Binding-site contacts:
Ligand atom C1 contacts residue THR145 of chain 6.F at 3.4 Å.
Ligand atom N2 contacts residue LEU147 of chain 6.F at 3.6 Å.
Ligand atom O5 contacts residue THR145 of chain 6.F at 4.0 Å.
Ligand atom O7 contacts residue LEU147 of chain 6.F at 3.0 Å.
Ligand atom O5 contacts residue ASN103 of chain 6.F at 2.6 Å (h-bond).
Ligand atom C2 contacts residue LEU147 of chain 6.F at 4.3 Å (hydrophobic).
Ligand atom C3 contacts residue THR145 of chain 6.F at 4.1 Å.
Ligand atom C7 contacts residue LEU147 of chain 6.F at 3.1 Å (hydrophobic).
Ligand atom C8 contacts residue LEU147 of chain 6.F at 3.4 Å (hydrophobic).
Ligand atom C8 contacts residue VAL146 of chain 6.F at 4.5 Å (hydrophobic).
Ligand atom C1 contacts residue ASN103 of chain 6.F at 1.7 Å.
Ligand atom N2 contacts residue THR145 of chain 6.F at 4.0 Å.
Ligand atom N2 contacts residue ASN103 of chain 6.F at 3.8 Å.
Ligand atom C2 contacts residue THR145 of chain 6.F at 4.1 Å.
Ligand atom C5 contacts residue ASN103 of chain 6.F at 4.0 Å.
Ligand atom C2 contacts residue ASN103 of chain 6.F at 3.2 Å.
Ligand atom C3 contacts residue ASN103 of chain 6.F at 4.5 Å.
Ligand atom C5 contacts residue THR145 of chain 6.F at 4.0 Å.

This small molecule binds to this protein.
Small molecule (SMILES): CC(=O)N[C@@H]1[C@@H](O)[C@H](O)[C@@H](CO)O[C@H]1O

Sequence of chain 6.F:
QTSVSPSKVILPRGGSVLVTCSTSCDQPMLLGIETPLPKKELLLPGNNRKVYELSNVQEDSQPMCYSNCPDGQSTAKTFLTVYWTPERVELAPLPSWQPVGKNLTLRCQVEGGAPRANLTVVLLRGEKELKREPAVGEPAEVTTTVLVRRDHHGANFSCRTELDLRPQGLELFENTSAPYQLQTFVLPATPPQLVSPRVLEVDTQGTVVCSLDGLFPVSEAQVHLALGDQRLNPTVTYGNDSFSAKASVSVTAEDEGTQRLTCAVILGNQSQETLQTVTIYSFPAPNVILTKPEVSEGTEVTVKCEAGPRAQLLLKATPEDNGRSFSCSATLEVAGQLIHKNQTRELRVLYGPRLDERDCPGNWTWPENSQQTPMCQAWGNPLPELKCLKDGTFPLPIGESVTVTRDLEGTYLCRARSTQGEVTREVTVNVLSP